Binding-site contacts:
Ligand atom N2 contacts residue ASN709 of chain 1.C at 2.8 Å (h-bond).
Ligand atom O7 contacts residue ASN709 of chain 1.C at 2.9 Å (h-bond).
Ligand atom C4 contacts residue ASN709 of chain 1.C at 4.2 Å.
Ligand atom C5 contacts residue ASN709 of chain 1.C at 3.7 Å.
Ligand atom O5 contacts residue ASN709 of chain 1.C at 2.4 Å (h-bond).
Ligand atom C2 contacts residue ASN709 of chain 1.C at 2.4 Å.
Ligand atom C8 contacts residue ASN709 of chain 1.C at 4.2 Å.
Ligand atom C7 contacts residue ASN709 of chain 1.C at 3.0 Å.
Ligand atom C3 contacts residue ASN709 of chain 1.C at 3.8 Å.
Ligand atom C1 contacts residue ASN709 of chain 1.C at 1.4 Å.
Ligand atom C8 contacts residue GLY1131 of chain 1.C at 3.6 Å.
Ligand atom C8 contacts residue ILE1130 of chain 1.C at 3.7 Å (hydrophobic).

The protein below binds the small molecule below.
Small molecule (SMILES): CC(=O)N[C@H]1[C@H](O[C@H]2[C@H](O)[C@@H](NC(C)=O)CO[C@@H]2CO)O[C@H](CO)[C@@H](O)[C@@H]1O

Sequence of chain 1.C:
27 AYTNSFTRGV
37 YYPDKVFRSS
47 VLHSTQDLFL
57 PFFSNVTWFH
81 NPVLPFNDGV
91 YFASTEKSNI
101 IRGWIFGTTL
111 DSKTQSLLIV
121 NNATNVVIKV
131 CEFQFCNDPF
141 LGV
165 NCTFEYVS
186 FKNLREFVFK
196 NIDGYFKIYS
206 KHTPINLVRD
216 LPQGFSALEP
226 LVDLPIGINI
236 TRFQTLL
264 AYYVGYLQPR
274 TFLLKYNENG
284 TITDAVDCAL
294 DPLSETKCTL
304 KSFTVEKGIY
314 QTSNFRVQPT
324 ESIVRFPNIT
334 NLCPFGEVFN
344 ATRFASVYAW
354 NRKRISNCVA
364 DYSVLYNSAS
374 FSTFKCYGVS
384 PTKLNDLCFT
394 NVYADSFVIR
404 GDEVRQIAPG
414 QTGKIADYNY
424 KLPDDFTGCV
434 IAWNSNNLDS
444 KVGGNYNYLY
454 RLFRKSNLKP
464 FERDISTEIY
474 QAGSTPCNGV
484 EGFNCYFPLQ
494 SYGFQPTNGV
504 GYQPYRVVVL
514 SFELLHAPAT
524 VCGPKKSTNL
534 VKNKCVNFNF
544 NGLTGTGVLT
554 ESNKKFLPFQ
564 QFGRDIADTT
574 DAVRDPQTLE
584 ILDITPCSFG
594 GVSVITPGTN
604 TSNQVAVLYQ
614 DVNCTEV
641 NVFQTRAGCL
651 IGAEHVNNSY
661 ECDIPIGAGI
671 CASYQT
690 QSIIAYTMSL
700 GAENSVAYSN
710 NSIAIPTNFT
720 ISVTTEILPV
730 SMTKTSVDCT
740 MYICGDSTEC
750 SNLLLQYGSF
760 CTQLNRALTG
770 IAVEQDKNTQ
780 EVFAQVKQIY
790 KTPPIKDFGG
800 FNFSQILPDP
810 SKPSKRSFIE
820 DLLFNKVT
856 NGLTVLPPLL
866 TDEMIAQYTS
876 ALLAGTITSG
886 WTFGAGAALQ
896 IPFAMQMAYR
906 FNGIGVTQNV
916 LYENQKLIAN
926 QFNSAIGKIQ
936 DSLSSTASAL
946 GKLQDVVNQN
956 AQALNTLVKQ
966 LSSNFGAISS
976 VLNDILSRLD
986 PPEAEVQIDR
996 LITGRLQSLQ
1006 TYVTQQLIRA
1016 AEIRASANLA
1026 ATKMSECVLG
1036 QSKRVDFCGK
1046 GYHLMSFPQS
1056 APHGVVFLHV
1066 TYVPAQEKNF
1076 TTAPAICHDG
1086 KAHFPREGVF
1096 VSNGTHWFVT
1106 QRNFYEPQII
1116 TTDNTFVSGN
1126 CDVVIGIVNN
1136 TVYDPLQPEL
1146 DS